Sequence of chain 1.C:
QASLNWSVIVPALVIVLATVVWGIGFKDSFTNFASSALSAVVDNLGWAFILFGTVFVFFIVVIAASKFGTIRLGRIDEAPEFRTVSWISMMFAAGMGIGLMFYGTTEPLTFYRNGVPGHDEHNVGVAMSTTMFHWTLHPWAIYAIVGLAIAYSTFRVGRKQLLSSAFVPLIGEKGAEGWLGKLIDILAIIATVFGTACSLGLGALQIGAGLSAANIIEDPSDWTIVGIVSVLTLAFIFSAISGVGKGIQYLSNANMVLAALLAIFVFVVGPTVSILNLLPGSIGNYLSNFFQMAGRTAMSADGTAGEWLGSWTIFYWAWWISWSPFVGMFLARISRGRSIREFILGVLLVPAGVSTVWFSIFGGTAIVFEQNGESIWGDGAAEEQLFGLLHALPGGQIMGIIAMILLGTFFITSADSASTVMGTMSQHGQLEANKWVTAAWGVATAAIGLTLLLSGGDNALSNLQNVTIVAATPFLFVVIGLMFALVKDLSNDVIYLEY

Binding-site contacts:
Ligand atom C26 contacts residue LYS41 of chain 1.C at 3.7 Å.
Ligand atom O20 contacts residue ASP42 of chain 1.C at 4.2 Å.
Ligand atom O31 contacts residue LYS41 of chain 1.C at 3.0 Å (salt-bridge).
Ligand atom C30 contacts residue LYS41 of chain 1.C at 4.0 Å.
Ligand atom C27 contacts residue LYS41 of chain 1.C at 3.8 Å.
Ligand atom O32 contacts residue LYS41 of chain 1.C at 3.9 Å.

The small molecule below binds the protein below.
Small molecule (SMILES): OC[C@H]1O[C@H](O[C@H]2[C@H](O)[C@@H](O)[C@H](OCCCCCC3CCCCC3)O[C@@H]2CO)[C@H](O)[C@@H](O)[C@@H]1O